Sequence of chain 1.CA:
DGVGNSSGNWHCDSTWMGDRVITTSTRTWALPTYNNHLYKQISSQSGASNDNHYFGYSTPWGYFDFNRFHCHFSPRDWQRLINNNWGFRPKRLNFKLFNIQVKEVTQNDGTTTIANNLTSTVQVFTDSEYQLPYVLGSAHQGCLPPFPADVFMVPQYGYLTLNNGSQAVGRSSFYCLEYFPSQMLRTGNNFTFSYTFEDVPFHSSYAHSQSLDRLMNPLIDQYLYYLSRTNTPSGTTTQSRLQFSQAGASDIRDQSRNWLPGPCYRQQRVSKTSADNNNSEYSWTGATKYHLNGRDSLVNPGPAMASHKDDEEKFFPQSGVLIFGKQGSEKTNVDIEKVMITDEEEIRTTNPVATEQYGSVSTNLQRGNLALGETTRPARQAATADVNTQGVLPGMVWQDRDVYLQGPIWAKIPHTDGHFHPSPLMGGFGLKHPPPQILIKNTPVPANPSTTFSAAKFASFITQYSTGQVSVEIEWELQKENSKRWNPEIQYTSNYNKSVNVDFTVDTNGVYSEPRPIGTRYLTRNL

This protein binds this small molecule.
Small molecule (SMILES): Nc1ncnc2c1ncn2[C@H]1C[C@H](O)[C@@H](COP(=O)(O)O)O1

Binding-site contacts:
Ligand atom N1 contacts residue GLY430 of chain 1.CA at 2.9 Å (h-bond).
Ligand atom C5' contacts residue HIS421 of chain 1.CA at 3.7 Å.
Ligand atom C6 contacts residue VAL200 of chain 1.CA at 4.2 Å (hydrophobic).
Ligand atom C3' contacts residue PRO422 of chain 1.CA at 3.7 Å (hydrophobic).
Ligand atom O5' contacts residue HIS421 of chain 1.CA at 3.0 Å (h-bond).
Ligand atom C1' contacts residue PRO201 of chain 1.CA at 4.3 Å (hydrophobic).
Ligand atom N6 contacts residue SER423 of chain 1.CA at 3.5 Å.
Ligand atom O5' contacts residue PRO422 of chain 1.CA at 3.8 Å.
Ligand atom N9 contacts residue PRO201 of chain 1.CA at 3.8 Å.
Ligand atom P contacts residue PHE420 of chain 1.CA at 4.2 Å.
Ligand atom N3 contacts residue PRO422 of chain 1.CA at 4.4 Å.
Ligand atom C6 contacts residue PRO201 of chain 1.CA at 4.3 Å (hydrophobic).
Ligand atom C4 contacts residue PRO201 of chain 1.CA at 3.9 Å (hydrophobic).
Ligand atom N6 contacts residue GLY430 of chain 1.CA at 3.0 Å (h-bond).
Ligand atom C5 contacts residue PRO201 of chain 1.CA at 4.0 Å (hydrophobic).
Ligand atom O5' contacts residue PHE420 of chain 1.CA at 4.2 Å.
Ligand atom O1P contacts residue HIS421 of chain 1.CA at 4.1 Å.
Ligand atom C4 contacts residue PRO422 of chain 1.CA at 4.2 Å (hydrophobic).
Ligand atom C8 contacts residue HIS421 of chain 1.CA at 3.8 Å.
Ligand atom N7 contacts residue PRO201 of chain 1.CA at 4.1 Å.
Ligand atom O1P contacts residue HIS419 of chain 1.CA at 4.3 Å.
Ligand atom C2 contacts residue VAL200 of chain 1.CA at 4.4 Å (hydrophobic).
Ligand atom N7 contacts residue HIS421 of chain 1.CA at 4.0 Å.
Ligand atom O4' contacts residue HIS421 of chain 1.CA at 4.2 Å.
Ligand atom C5 contacts residue PRO422 of chain 1.CA at 4.0 Å (hydrophobic).
Ligand atom P contacts residue HIS421 of chain 1.CA at 3.6 Å.
Ligand atom N6 contacts residue PRO422 of chain 1.CA at 3.2 Å (h-bond).
Ligand atom N7 contacts residue SER423 of chain 1.CA at 4.0 Å.
Ligand atom N1 contacts residue VAL200 of chain 1.CA at 3.9 Å.
Ligand atom C6 contacts residue GLY430 of chain 1.CA at 3.9 Å.
Ligand atom N9 contacts residue PRO422 of chain 1.CA at 4.3 Å.
Ligand atom C8 contacts residue PRO201 of chain 1.CA at 3.9 Å (hydrophobic).
Ligand atom N1 contacts residue PRO422 of chain 1.CA at 3.6 Å.
Ligand atom C2 contacts residue GLY430 of chain 1.CA at 3.6 Å.
Ligand atom C6 contacts residue SER423 of chain 1.CA at 4.2 Å.
Ligand atom N6 contacts residue PHE429 of chain 1.CA at 4.1 Å.
Ligand atom C6 contacts residue PRO422 of chain 1.CA at 3.4 Å (hydrophobic).
Ligand atom N3 contacts residue PRO201 of chain 1.CA at 4.0 Å.
Ligand atom C2 contacts residue PRO201 of chain 1.CA at 4.2 Å (hydrophobic).
Ligand atom N6 contacts residue PRO424 of chain 1.CA at 4.1 Å.